A protein and the small-molecule ligand that binds it are described below.
Small molecule (SMILES): CC(=O)N[C@H]1[C@H](O[C@H]2[C@H](O)[C@@H](NC(C)=O)CO[C@@H]2CO)O[C@H](CO)[C@@H](O)[C@@H]1O

Sequence of chain 1.E:
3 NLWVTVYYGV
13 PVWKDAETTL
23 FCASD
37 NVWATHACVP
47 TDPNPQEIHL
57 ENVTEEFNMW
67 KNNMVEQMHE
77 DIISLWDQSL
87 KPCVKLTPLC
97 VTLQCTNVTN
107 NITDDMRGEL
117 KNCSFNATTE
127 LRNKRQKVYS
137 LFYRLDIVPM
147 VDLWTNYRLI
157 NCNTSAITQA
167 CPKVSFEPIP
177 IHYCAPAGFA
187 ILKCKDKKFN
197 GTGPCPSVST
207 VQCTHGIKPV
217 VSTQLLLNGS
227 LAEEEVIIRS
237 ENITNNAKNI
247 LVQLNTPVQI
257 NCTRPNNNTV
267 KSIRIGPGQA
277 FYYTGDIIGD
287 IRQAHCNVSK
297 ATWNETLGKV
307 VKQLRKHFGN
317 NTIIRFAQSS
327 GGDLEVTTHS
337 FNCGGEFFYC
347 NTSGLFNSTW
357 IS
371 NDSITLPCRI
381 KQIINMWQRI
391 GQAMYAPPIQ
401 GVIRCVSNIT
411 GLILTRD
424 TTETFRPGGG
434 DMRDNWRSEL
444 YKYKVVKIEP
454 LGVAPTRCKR

Sequence of chain 1.M:
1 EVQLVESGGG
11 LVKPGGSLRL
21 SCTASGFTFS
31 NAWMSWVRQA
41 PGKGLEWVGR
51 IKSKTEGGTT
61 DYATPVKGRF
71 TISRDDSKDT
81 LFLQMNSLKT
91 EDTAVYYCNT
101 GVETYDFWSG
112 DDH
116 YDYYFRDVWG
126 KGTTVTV

Binding-site contacts:
Ligand atom O7 contacts residue GLN100 of chain 1.E at 4.1 Å.
Ligand atom C4 contacts residue ASN122 of chain 1.E at 4.3 Å.
Ligand atom C2 contacts residue ASN122 of chain 1.E at 2.5 Å.
Ligand atom O5 contacts residue HIS114 of chain 1.M at 4.2 Å.
Ligand atom N2 contacts residue ASN122 of chain 1.E at 3.0 Å (h-bond).
Ligand atom C8 contacts residue SER120 of chain 1.E at 3.3 Å.
Ligand atom C5 contacts residue ASN122 of chain 1.E at 3.8 Å.
Ligand atom O7 contacts residue ASN122 of chain 1.E at 4.2 Å.
Ligand atom C7 contacts residue GLN100 of chain 1.E at 4.3 Å.
Ligand atom O7 contacts residue TYS115 of chain 1.M at 3.8 Å.
Ligand atom C8 contacts residue GLN100 of chain 1.E at 3.7 Å.
Ligand atom O6 contacts residue HIS114 of chain 1.M at 4.1 Å.
Ligand atom C2 contacts residue TYS115 of chain 1.M at 4.2 Å.
Ligand atom O5 contacts residue ASN122 of chain 1.E at 2.4 Å (h-bond).
Ligand atom C7 contacts residue ASN122 of chain 1.E at 3.8 Å.
Ligand atom O5 contacts residue TYS115 of chain 1.M at 4.2 Å.
Ligand atom C1 contacts residue ASN122 of chain 1.E at 1.5 Å.
Ligand atom C8 contacts residue PHE121 of chain 1.E at 3.7 Å (hydrophobic).
Ligand atom C3 contacts residue ASN122 of chain 1.E at 3.9 Å.